Sequence of chain 3.F:
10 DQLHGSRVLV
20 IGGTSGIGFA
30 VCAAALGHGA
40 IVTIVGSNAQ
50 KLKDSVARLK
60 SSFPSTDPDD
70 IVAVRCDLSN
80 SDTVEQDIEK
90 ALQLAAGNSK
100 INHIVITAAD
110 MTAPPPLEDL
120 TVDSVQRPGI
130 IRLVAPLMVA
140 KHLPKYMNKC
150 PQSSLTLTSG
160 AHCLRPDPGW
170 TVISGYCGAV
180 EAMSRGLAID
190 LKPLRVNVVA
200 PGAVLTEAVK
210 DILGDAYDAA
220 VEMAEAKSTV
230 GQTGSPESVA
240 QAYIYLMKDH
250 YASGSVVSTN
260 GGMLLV

This small molecule binds to this protein.
Small molecule (SMILES): CC1(C)c2[nH]c3ccccc3c2C[C@@]23CN4CCC[C@]4(C[C@@H]12)C(=O)N3

Binding-site contacts:
Ligand atom N2 contacts residue HIS161 of chain 3.F at 3.9 Å.
Ligand atom C4 contacts residue VAL208 of chain 3.F at 4.2 Å (hydrophobic).
Ligand atom C11 contacts residue ALA219 of chain 3.F at 4.0 Å (hydrophobic).
Ligand atom C19 contacts residue ILE172 of chain 3.F at 4.0 Å (hydrophobic).
Ligand atom N1 contacts residue LEU212 of chain 3.F at 3.6 Å.
Ligand atom O contacts residue NAP1 of chain 3.Q at 3.3 Å (h-bond).
Ligand atom C18 contacts residue HIS161 of chain 3.F at 2.9 Å.
Ligand atom C10 contacts residue ALA223 of chain 3.F at 3.4 Å (hydrophobic).
Ligand atom C9 contacts residue ALA223 of chain 3.F at 3.7 Å (hydrophobic).
Ligand atom C19 contacts residue HIS161 of chain 3.F at 3.5 Å.
Ligand atom C7 contacts residue LEU212 of chain 3.F at 4.2 Å (hydrophobic).
Ligand atom C10 contacts residue ALA219 of chain 3.F at 3.6 Å (hydrophobic).
Ligand atom C16 contacts residue TRP169 of chain 3.F at 3.5 Å (hydrophobic).
Ligand atom C5 contacts residue NAP1 of chain 3.Q at 4.0 Å.
Ligand atom C12 contacts residue LEU212 of chain 3.F at 3.9 Å (hydrophobic).
Ligand atom C15 contacts residue TRP169 of chain 3.F at 4.2 Å (hydrophobic).
Ligand atom C8 contacts residue LEU204 of chain 3.F at 4.2 Å (hydrophobic).
Ligand atom N contacts residue NAP1 of chain 3.Q at 4.1 Å.
Ligand atom C17 contacts residue NAP1 of chain 3.Q at 3.7 Å.
Ligand atom C13 contacts residue LEU212 of chain 3.F at 3.8 Å (hydrophobic).
Ligand atom C contacts residue MET110 of chain 3.F at 3.5 Å (hydrophobic).
Ligand atom C contacts residue NAP1 of chain 3.Q at 4.3 Å.
Ligand atom C2 contacts residue ILE211 of chain 3.F at 4.2 Å (hydrophobic).
Ligand atom C18 contacts residue NAP1 of chain 3.Q at 3.5 Å.
Ligand atom C20 contacts residue ILE172 of chain 3.F at 3.8 Å (hydrophobic).
Ligand atom C16 contacts residue ILE211 of chain 3.F at 3.5 Å (hydrophobic).
Ligand atom C16 contacts residue LEU212 of chain 3.F at 3.8 Å (hydrophobic).
Ligand atom O contacts residue MET110 of chain 3.F at 2.5 Å.
Ligand atom C8 contacts residue ALA202 of chain 3.F at 3.7 Å (hydrophobic).
Ligand atom C3 contacts residue ILE211 of chain 3.F at 4.2 Å (hydrophobic).
Ligand atom C9 contacts residue LEU204 of chain 3.F at 3.9 Å (hydrophobic).
Ligand atom C6 contacts residue LEU212 of chain 3.F at 4.1 Å (hydrophobic).
Ligand atom C19 contacts residue NAP1 of chain 3.Q at 3.6 Å.
Ligand atom N contacts residue VAL208 of chain 3.F at 3.8 Å.
Ligand atom C15 contacts residue ASP166 of chain 3.F at 3.8 Å.
Ligand atom C9 contacts residue ALA202 of chain 3.F at 3.6 Å (hydrophobic).
Ligand atom C2 contacts residue TRP169 of chain 3.F at 3.7 Å (hydrophobic).
Ligand atom C5 contacts residue VAL208 of chain 3.F at 3.7 Å (hydrophobic).
Ligand atom C20 contacts residue TRP169 of chain 3.F at 3.9 Å (hydrophobic).
Ligand atom N contacts residue MET110 of chain 3.F at 3.9 Å.